Binding-site contacts:
Ligand atom C7 contacts residue VAL297 of chain 1.A at 4.0 Å (hydrophobic).
Ligand atom C8 contacts residue SER45 of chain 1.A at 3.9 Å.
Ligand atom C1 contacts residue ASN285 of chain 1.A at 1.5 Å.
Ligand atom O5 contacts residue ASN298 of chain 1.A at 3.8 Å.
Ligand atom C2 contacts residue ASN285 of chain 1.A at 2.5 Å.
Ligand atom O6 contacts residue ASN298 of chain 1.A at 3.4 Å (h-bond).
Ligand atom C4 contacts residue ASN285 of chain 1.A at 4.2 Å.
Ligand atom C3 contacts residue ASN285 of chain 1.A at 3.9 Å.
Ligand atom C5 contacts residue ASN285 of chain 1.A at 3.7 Å.
Ligand atom C1 contacts residue ASN298 of chain 1.A at 4.2 Å.
Ligand atom C6 contacts residue ASN298 of chain 1.A at 4.3 Å.
Ligand atom N2 contacts residue VAL297 of chain 1.A at 3.4 Å (h-bond).
Ligand atom C2 contacts residue VAL297 of chain 1.A at 3.9 Å (hydrophobic).
Ligand atom O7 contacts residue ASN285 of chain 1.A at 3.3 Å (h-bond).
Ligand atom O6 contacts residue GLU69 of chain 1.B at 3.0 Å (salt-bridge).
Ligand atom O5 contacts residue ASN285 of chain 1.A at 2.4 Å (h-bond).
Ligand atom O6 contacts residue LYS299 of chain 1.A at 3.6 Å.
Ligand atom C1 contacts residue VAL297 of chain 1.A at 3.5 Å (hydrophobic).
Ligand atom N2 contacts residue ASN285 of chain 1.A at 3.0 Å (h-bond).
Ligand atom C6 contacts residue GLU69 of chain 1.B at 4.2 Å.
Ligand atom C8 contacts residue ASN296 of chain 1.A at 4.3 Å.
Ligand atom C8 contacts residue VAL297 of chain 1.A at 3.8 Å (hydrophobic).
Ligand atom C5 contacts residue ASN298 of chain 1.A at 4.1 Å.
Ligand atom C8 contacts residue ASN285 of chain 1.A at 4.0 Å.
Ligand atom C7 contacts residue ASN285 of chain 1.A at 3.1 Å.

Sequence of chain 1.A:
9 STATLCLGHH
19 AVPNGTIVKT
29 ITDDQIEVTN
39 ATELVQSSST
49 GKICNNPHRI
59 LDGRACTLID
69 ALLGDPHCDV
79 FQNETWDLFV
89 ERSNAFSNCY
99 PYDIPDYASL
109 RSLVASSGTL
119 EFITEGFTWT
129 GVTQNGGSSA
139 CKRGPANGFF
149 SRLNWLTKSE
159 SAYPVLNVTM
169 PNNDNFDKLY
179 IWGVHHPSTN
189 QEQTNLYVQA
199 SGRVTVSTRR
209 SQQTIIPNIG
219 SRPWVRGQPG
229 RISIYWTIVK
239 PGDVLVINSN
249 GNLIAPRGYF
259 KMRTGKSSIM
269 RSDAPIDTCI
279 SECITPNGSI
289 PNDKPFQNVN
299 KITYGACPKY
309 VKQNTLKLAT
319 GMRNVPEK

Sequence of chain 1.B:
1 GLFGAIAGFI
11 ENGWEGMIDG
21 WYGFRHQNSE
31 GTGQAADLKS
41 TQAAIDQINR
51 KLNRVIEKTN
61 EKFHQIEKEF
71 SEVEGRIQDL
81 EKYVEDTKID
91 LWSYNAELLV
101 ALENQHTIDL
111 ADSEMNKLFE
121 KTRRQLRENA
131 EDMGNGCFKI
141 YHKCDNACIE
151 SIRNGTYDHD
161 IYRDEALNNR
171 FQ

The protein below binds the small molecule below.
Small molecule (SMILES): CC(=O)N[C@H]1[C@H](O[C@H]2[C@H](O)[C@@H](NC(C)=O)CO[C@@H]2CO)O[C@H](CO)[C@@H](O)[C@@H]1O